Binding-site contacts:
Ligand atom SAO contacts residue GLY489 of chain 1.B at 4.5 Å.
Ligand atom OAB contacts residue GLY489 of chain 1.B at 3.3 Å.
Ligand atom CAN contacts residue TYR58 of chain 1.B at 4.1 Å (hydrophobic).
Ligand atom CAJ contacts residue ASP491 of chain 1.B at 3.5 Å.
Ligand atom NAL contacts residue ASP491 of chain 1.B at 2.4 Å (salt-bridge).
Ligand atom CAH contacts residue ASP491 of chain 1.B at 3.6 Å.
Ligand atom OAC contacts residue LYS490 of chain 1.B at 3.3 Å (salt-bridge).
Ligand atom OAB contacts residue LYS490 of chain 1.B at 2.7 Å (salt-bridge).
Ligand atom OAC contacts residue GLY489 of chain 1.B at 3.9 Å.
Ligand atom CAM contacts residue ASP491 of chain 1.B at 3.6 Å.
Ligand atom CAI contacts residue ASP491 of chain 1.B at 3.4 Å.
Ligand atom CAG contacts residue EDO1 of chain 1.OA at 3.7 Å.
Ligand atom CAI contacts residue EDO1 of chain 1.OA at 3.6 Å.
Ligand atom CAN contacts residue ASP491 of chain 1.B at 3.3 Å.
Ligand atom CAI contacts residue TYR58 of chain 1.B at 3.5 Å (hydrophobic).
Ligand atom SAO contacts residue LYS490 of chain 1.B at 3.9 Å.
Ligand atom OAD contacts residue LYS490 of chain 1.B at 3.6 Å.
Ligand atom CAG contacts residue TYR58 of chain 1.B at 3.6 Å (hydrophobic).
Ligand atom CAM contacts residue LYS490 of chain 1.B at 4.5 Å.
Ligand atom OAC contacts residue ASP491 of chain 1.B at 3.2 Å (salt-bridge).

Sequence of chain 1.B:
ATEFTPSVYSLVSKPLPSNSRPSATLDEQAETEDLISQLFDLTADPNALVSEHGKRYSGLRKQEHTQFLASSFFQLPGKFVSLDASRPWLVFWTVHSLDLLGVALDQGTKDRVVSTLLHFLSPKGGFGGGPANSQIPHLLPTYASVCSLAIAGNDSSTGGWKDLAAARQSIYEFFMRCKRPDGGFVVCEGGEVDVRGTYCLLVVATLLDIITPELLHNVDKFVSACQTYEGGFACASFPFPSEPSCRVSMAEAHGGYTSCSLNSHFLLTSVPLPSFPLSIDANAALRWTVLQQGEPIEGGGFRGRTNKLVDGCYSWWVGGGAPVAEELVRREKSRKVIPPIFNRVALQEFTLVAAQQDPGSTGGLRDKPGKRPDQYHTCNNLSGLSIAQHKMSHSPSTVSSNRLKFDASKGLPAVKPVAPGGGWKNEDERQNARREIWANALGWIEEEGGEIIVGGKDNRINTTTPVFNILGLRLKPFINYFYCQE

A small-molecule ligand and the protein it binds are described below.
Small molecule (SMILES): O=S(=O)(O)C[C@H](O)CNC1CCCCC1